Binding-site contacts:
Ligand atom O5 contacts residue LEU439 of chain 1.A at 4.0 Å.
Ligand atom O3 contacts residue LEU347 of chain 1.A at 4.4 Å.
Ligand atom N2 contacts residue ASN349 of chain 1.A at 2.9 Å (h-bond).
Ligand atom C5 contacts residue ASN349 of chain 1.A at 3.6 Å.
Ligand atom O5 contacts residue ASN349 of chain 1.A at 2.3 Å (h-bond).
Ligand atom C3 contacts residue ASN349 of chain 1.A at 3.8 Å.
Ligand atom C8 contacts residue ASN349 of chain 1.A at 4.3 Å.
Ligand atom O7 contacts residue ASN349 of chain 1.A at 3.4 Å (h-bond).
Ligand atom C4 contacts residue ASN349 of chain 1.A at 4.1 Å.
Ligand atom C2 contacts residue LEU347 of chain 1.A at 3.7 Å (hydrophobic).
Ligand atom O5 contacts residue ASP345 of chain 1.A at 3.5 Å (salt-bridge).
Ligand atom C7 contacts residue LEU347 of chain 1.A at 4.1 Å (hydrophobic).
Ligand atom N2 contacts residue LEU347 of chain 1.A at 3.1 Å (h-bond).
Ligand atom C2 contacts residue ASN349 of chain 1.A at 2.4 Å.
Ligand atom C8 contacts residue LEU347 of chain 1.A at 4.2 Å (hydrophobic).
Ligand atom C1 contacts residue LEU439 of chain 1.A at 4.2 Å (hydrophobic).
Ligand atom C1 contacts residue ASN349 of chain 1.A at 1.4 Å.
Ligand atom C7 contacts residue ASN349 of chain 1.A at 3.5 Å.
Ligand atom C1 contacts residue ASP345 of chain 1.A at 3.6 Å.
Ligand atom C2 contacts residue ASP345 of chain 1.A at 4.0 Å.

The protein below binds the small molecule below.
Small molecule (SMILES): CC(=O)N[C@H]1[C@H](O[C@H]2[C@H](O)[C@@H](NC(C)=O)CO[C@@H]2CO)O[C@H](CO)[C@@H](O)[C@@H]1O

Sequence of chain 1.A:
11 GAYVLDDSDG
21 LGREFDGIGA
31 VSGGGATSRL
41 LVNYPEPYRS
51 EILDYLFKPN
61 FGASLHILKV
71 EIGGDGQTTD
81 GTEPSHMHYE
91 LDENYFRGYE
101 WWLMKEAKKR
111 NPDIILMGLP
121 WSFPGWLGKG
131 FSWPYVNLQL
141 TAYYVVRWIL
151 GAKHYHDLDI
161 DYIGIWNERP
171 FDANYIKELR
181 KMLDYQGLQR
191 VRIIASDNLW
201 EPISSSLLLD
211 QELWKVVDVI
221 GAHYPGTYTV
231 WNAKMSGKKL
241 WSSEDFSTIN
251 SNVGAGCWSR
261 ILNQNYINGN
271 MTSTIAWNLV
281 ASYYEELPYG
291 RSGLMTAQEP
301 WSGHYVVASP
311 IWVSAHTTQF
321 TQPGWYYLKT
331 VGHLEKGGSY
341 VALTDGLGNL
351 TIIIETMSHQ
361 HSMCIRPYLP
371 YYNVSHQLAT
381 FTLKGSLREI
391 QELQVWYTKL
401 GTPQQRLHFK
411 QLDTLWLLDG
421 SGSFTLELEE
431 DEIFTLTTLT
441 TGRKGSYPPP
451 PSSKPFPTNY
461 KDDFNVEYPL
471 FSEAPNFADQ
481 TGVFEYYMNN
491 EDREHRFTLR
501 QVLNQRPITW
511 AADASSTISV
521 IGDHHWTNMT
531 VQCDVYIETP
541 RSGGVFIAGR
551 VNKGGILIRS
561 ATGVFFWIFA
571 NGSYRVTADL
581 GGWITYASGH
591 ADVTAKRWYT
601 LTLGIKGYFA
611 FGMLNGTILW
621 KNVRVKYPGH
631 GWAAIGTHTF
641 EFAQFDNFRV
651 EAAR